Sequence of chain 1.B:
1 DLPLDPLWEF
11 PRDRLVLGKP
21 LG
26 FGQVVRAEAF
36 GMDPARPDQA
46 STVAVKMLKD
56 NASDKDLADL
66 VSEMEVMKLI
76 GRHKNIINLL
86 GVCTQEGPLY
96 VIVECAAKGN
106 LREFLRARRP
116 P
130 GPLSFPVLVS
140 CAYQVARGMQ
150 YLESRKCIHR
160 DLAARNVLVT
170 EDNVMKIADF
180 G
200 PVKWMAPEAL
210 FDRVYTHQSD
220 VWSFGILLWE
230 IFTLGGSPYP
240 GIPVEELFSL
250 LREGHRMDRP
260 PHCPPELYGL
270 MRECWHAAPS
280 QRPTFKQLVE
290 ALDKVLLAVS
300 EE

Binding-site contacts:
Ligand atom FAP contacts residue ALA49 of chain 1.B at 3.2 Å.
Ligand atom CAM contacts residue VAL48 of chain 1.B at 3.8 Å (hydrophobic).
Ligand atom NAY contacts residue ALA101 of chain 1.B at 3.2 Å (h-bond).
Ligand atom FAP contacts residue VAL48 of chain 1.B at 3.2 Å.
Ligand atom CAQ contacts residue ALA101 of chain 1.B at 3.0 Å (hydrophobic).
Ligand atom NBA contacts residue LYS51 of chain 1.B at 3.7 Å.
Ligand atom CAF contacts residue ALA101 of chain 1.B at 3.5 Å (hydrophobic).
Ligand atom NAY contacts residue CYS100 of chain 1.B at 3.7 Å.
Ligand atom CAI contacts residue ALA101 of chain 1.B at 3.6 Å (hydrophobic).
Ligand atom NAA contacts residue CYS100 of chain 1.B at 2.5 Å (h-bond).
Ligand atom CAF contacts residue CYS100 of chain 1.B at 3.7 Å (hydrophobic).
Ligand atom NAS contacts residue CYS100 of chain 1.B at 3.7 Å.
Ligand atom NAS contacts residue ALA101 of chain 1.B at 3.4 Å (h-bond).
Ligand atom OAL contacts residue THR47 of chain 1.B at 3.2 Å.
Ligand atom NBA contacts residue VAL98 of chain 1.B at 3.8 Å.
Ligand atom OAL contacts residue CYS100 of chain 1.B at 2.7 Å (h-bond).
Ligand atom CAW contacts residue LEU167 of chain 1.B at 3.6 Å (hydrophobic).
Ligand atom CAK contacts residue CYS100 of chain 1.B at 2.0 Å (hydrophobic).
Ligand atom CAM contacts residue CYS100 of chain 1.B at 2.7 Å (hydrophobic).
Ligand atom OAR contacts residue ALA101 of chain 1.B at 3.4 Å (h-bond).
Ligand atom NAY contacts residue GLU99 of chain 1.B at 3.7 Å.
Ligand atom CAH contacts residue ALA102 of chain 1.B at 3.5 Å (hydrophobic).
Ligand atom FAN contacts residue THR47 of chain 1.B at 3.3 Å.
Ligand atom NBA contacts residue ILE82 of chain 1.B at 3.6 Å.
Ligand atom FAP contacts residue CYS100 of chain 1.B at 2.7 Å.
Ligand atom FAO contacts residue CYS100 of chain 1.B at 3.4 Å.
Ligand atom CAB contacts residue CYS100 of chain 1.B at 2.4 Å (hydrophobic).
Ligand atom CAF contacts residue ALA102 of chain 1.B at 3.5 Å (hydrophobic).
Ligand atom CAG contacts residue ALA102 of chain 1.B at 3.2 Å (hydrophobic).
Ligand atom FAO contacts residue ARG31 of chain 1.B at 3.5 Å.
Ligand atom CAE contacts residue ALA102 of chain 1.B at 3.5 Å (hydrophobic).
Ligand atom CAC contacts residue CYS100 of chain 1.B at 3.5 Å (hydrophobic).
Ligand atom FAN contacts residue VAL48 of chain 1.B at 3.0 Å.
Ligand atom FAN contacts residue ARG31 of chain 1.B at 3.1 Å.
Ligand atom CAX contacts residue GLU99 of chain 1.B at 3.2 Å.
Ligand atom NAJ contacts residue ALA101 of chain 1.B at 3.1 Å (h-bond).
Ligand atom CBF contacts residue VAL29 of chain 1.B at 3.7 Å (hydrophobic).
Ligand atom FAO contacts residue LEU21 of chain 1.B at 3.1 Å.
Ligand atom NAA contacts residue ALA102 of chain 1.B at 3.8 Å.
Ligand atom CAD contacts residue ALA102 of chain 1.B at 3.8 Å (hydrophobic).

A small-molecule ligand and the protein it binds are described below.
Small molecule (SMILES): COCCNc1cc(NC(=O)N2CCCc3ccc(C(=O)C(F)(F)F)nc32)ncc1CN